Binding-site contacts:
Ligand atom O5 contacts residue ASN706 of chain 1.A at 2.4 Å (h-bond).
Ligand atom O7 contacts residue ASN706 of chain 1.A at 3.0 Å (h-bond).
Ligand atom C4 contacts residue ASN706 of chain 1.A at 4.2 Å.
Ligand atom O6 contacts residue ASP793 of chain 1.C at 2.7 Å (salt-bridge).
Ligand atom C8 contacts residue ASN706 of chain 1.A at 4.2 Å.
Ligand atom C1 contacts residue ASP793 of chain 1.C at 4.0 Å.
Ligand atom C6 contacts residue ASP793 of chain 1.C at 3.6 Å.
Ligand atom C5 contacts residue ASN706 of chain 1.A at 3.7 Å.
Ligand atom C8 contacts residue GLY1128 of chain 1.A at 3.6 Å.
Ligand atom C7 contacts residue ASN706 of chain 1.A at 3.1 Å.
Ligand atom C2 contacts residue ASN706 of chain 1.A at 2.5 Å.
Ligand atom C8 contacts residue ASN707 of chain 1.A at 4.5 Å.
Ligand atom C3 contacts residue ASN706 of chain 1.A at 3.8 Å.
Ligand atom N2 contacts residue ASN706 of chain 1.A at 2.9 Å (h-bond).
Ligand atom O5 contacts residue ASP793 of chain 1.C at 3.0 Å (salt-bridge).
Ligand atom C1 contacts residue ASN706 of chain 1.A at 1.4 Å.
Ligand atom C5 contacts residue ASP793 of chain 1.C at 3.9 Å.

Sequence of chain 1.C:
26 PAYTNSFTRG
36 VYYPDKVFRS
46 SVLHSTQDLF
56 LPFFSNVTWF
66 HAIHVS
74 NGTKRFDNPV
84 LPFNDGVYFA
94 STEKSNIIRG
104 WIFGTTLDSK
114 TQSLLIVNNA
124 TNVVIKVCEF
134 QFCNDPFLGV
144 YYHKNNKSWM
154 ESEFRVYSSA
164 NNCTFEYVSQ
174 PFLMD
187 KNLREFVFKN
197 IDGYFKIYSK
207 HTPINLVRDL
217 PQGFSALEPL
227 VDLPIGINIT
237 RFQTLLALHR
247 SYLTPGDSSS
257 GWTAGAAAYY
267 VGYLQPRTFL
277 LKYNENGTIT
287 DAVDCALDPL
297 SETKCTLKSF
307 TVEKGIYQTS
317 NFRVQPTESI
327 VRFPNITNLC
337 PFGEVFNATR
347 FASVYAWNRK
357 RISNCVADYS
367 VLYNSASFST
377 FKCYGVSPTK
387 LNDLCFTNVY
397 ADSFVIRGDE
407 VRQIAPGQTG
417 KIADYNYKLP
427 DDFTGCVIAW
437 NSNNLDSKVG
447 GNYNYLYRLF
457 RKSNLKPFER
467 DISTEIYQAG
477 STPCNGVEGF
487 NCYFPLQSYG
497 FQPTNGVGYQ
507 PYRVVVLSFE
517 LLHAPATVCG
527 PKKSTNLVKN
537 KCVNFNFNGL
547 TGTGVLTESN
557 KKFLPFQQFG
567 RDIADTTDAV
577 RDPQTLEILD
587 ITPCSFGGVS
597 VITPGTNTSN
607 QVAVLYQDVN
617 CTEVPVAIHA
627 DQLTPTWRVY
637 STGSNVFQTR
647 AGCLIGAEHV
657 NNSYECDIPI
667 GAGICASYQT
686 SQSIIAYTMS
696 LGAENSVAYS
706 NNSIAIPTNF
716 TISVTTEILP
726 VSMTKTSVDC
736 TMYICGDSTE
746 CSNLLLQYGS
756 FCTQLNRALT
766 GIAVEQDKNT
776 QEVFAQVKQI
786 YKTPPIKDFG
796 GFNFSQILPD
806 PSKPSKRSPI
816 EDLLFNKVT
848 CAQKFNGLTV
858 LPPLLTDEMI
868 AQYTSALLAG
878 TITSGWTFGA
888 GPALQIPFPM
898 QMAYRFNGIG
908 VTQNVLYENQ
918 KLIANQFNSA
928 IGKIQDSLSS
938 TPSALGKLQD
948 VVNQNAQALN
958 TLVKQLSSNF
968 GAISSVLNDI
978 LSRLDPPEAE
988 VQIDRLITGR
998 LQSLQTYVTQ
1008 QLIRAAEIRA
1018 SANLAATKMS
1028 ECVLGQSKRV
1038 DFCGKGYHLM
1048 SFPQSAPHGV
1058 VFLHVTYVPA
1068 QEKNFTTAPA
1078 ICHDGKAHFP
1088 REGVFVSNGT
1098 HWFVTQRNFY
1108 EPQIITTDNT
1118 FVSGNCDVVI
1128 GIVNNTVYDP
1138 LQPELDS

This small molecule binds to this protein.
Small molecule (SMILES): CC(=O)N[C@@H]1[C@@H](O)[C@H](O)[C@@H](CO)O[C@H]1O

Sequence of chain 1.A:
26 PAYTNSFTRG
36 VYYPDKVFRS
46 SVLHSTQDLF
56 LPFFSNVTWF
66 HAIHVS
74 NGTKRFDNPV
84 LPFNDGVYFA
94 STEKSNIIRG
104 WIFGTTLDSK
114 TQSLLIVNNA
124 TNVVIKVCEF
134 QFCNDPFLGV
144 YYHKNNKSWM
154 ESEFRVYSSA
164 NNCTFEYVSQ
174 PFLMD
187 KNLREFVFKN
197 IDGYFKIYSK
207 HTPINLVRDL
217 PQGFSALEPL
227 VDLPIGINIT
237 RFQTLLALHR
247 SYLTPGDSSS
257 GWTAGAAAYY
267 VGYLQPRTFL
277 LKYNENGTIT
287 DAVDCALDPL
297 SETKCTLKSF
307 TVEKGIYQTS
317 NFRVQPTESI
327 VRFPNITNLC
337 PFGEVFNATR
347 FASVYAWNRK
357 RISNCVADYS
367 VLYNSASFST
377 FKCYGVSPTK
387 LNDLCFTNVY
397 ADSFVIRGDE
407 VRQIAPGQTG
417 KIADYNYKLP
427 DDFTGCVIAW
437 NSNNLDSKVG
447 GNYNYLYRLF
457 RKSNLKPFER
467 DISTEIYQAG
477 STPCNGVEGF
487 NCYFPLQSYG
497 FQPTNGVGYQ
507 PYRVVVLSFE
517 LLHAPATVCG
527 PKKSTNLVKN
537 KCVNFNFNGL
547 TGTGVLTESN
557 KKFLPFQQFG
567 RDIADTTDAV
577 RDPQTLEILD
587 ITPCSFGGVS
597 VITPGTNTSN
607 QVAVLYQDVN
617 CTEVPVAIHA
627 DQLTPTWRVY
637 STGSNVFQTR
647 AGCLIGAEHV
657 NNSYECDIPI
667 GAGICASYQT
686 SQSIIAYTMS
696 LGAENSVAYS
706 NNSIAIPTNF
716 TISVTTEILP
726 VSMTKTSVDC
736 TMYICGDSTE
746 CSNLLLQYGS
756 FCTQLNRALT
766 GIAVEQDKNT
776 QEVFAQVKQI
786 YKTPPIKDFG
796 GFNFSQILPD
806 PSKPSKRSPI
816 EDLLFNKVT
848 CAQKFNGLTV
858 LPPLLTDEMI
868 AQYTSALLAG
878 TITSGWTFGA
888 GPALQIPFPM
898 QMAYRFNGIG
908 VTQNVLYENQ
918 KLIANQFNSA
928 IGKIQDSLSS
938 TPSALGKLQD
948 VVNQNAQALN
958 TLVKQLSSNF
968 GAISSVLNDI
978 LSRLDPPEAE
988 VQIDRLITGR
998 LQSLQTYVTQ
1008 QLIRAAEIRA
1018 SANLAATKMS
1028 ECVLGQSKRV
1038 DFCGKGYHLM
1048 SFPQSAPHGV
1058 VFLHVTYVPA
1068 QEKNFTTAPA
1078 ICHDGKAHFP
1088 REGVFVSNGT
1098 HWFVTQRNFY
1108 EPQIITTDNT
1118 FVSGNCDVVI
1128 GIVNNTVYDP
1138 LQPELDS